This small molecule binds to this protein.
Small molecule (SMILES): CC(C)n1nc(-c2ccc3cc(OCc4cccc(Cl)c4)ccc3c2)c2c(N)ncnc21

Sequence of chain 1.A:
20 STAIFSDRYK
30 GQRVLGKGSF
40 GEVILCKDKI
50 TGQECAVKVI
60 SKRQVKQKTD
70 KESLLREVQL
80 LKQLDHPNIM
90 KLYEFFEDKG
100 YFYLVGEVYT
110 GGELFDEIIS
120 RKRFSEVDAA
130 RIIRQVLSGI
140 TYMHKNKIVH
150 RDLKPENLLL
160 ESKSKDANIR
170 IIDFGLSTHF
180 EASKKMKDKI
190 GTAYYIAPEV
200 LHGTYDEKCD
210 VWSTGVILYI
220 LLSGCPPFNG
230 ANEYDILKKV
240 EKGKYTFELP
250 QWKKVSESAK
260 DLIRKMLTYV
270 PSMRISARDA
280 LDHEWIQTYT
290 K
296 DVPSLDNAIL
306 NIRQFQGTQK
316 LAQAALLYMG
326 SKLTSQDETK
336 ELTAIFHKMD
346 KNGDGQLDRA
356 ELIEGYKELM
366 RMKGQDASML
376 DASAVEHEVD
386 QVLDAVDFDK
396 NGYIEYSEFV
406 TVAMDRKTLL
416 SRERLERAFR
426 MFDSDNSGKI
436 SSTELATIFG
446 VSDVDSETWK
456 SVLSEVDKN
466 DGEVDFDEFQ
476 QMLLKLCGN

Binding-site contacts:
Ligand atom CLD contacts residue HIS178 of chain 1.A at 3.6 Å.
Ligand atom C6 contacts residue GLU106 of chain 1.A at 3.8 Å.
Ligand atom CAF contacts residue LEU80 of chain 1.A at 3.8 Å (hydrophobic).
Ligand atom NAS contacts residue VAL42 of chain 1.A at 3.5 Å.
Ligand atom CAJ contacts residue LEU103 of chain 1.A at 3.5 Å (hydrophobic).
Ligand atom OAT contacts residue LEU103 of chain 1.A at 3.4 Å.
Ligand atom C4 contacts residue LEU158 of chain 1.A at 3.7 Å (hydrophobic).
Ligand atom CLD contacts residue GLY174 of chain 1.A at 3.2 Å.
Ligand atom CAN contacts residue MET89 of chain 1.A at 3.8 Å (hydrophobic).
Ligand atom N3 contacts residue LEU158 of chain 1.A at 3.7 Å.
Ligand atom N1 contacts residue ALA55 of chain 1.A at 3.7 Å.
Ligand atom CAW contacts residue MET89 of chain 1.A at 3.6 Å (hydrophobic).
Ligand atom CAM contacts residue LEU80 of chain 1.A at 3.8 Å (hydrophobic).
Ligand atom CAI contacts residue LYS57 of chain 1.A at 3.7 Å.
Ligand atom C6 contacts residue ALA55 of chain 1.A at 3.4 Å (hydrophobic).
Ligand atom CAG contacts residue LEU103 of chain 1.A at 3.5 Å (hydrophobic).
Ligand atom CAW contacts residue LEU103 of chain 1.A at 3.7 Å (hydrophobic).
Ligand atom NAC contacts residue GLU106 of chain 1.A at 2.8 Å (salt-bridge).
Ligand atom NAC contacts residue ALA55 of chain 1.A at 3.3 Å.
Ligand atom C2 contacts residue TYR108 of chain 1.A at 3.0 Å (hydrophobic).
Ligand atom CAZ contacts residue VAL42 of chain 1.A at 3.7 Å (hydrophobic).
Ligand atom CAM contacts residue LEU175 of chain 1.A at 3.5 Å (hydrophobic).
Ligand atom CAV contacts residue LEU103 of chain 1.A at 3.7 Å (hydrophobic).
Ligand atom CAP contacts residue LEU103 of chain 1.A at 3.8 Å (hydrophobic).
Ligand atom CAM contacts residue PHE173 of chain 1.A at 3.8 Å (hydrophobic).
Ligand atom CBB contacts residue MET89 of chain 1.A at 3.3 Å (hydrophobic).
Ligand atom CAA contacts residue GLY35 of chain 1.A at 3.7 Å.
Ligand atom CAH contacts residue LEU103 of chain 1.A at 3.4 Å (hydrophobic).
Ligand atom CAA contacts residue VAL42 of chain 1.A at 3.7 Å (hydrophobic).
Ligand atom CAI contacts residue ILE171 of chain 1.A at 3.7 Å (hydrophobic).
Ligand atom CAH contacts residue MET89 of chain 1.A at 3.6 Å (hydrophobic).
Ligand atom CBA contacts residue MET89 of chain 1.A at 3.5 Å (hydrophobic).
Ligand atom N1 contacts residue GLU106 of chain 1.A at 3.8 Å.
Ligand atom CAK contacts residue ASP172 of chain 1.A at 3.1 Å.
Ligand atom CAK contacts residue LYS57 of chain 1.A at 3.6 Å.
Ligand atom N1 contacts residue VAL107 of chain 1.A at 3.7 Å.
Ligand atom CAJ contacts residue ALA55 of chain 1.A at 3.4 Å (hydrophobic).
Ligand atom N1 contacts residue TYR108 of chain 1.A at 3.1 Å (h-bond).
Ligand atom CAJ contacts residue MET89 of chain 1.A at 3.5 Å (hydrophobic).
Ligand atom CAU contacts residue LEU80 of chain 1.A at 3.5 Å (hydrophobic).